Binding-site contacts:
Ligand atom C1 contacts residue ASP65 of chain 1.C at 4.5 Å.
Ligand atom C1 contacts residue ASN91 of chain 1.C at 1.4 Å.
Ligand atom O5 contacts residue ASN91 of chain 1.C at 2.4 Å (h-bond).
Ligand atom N2 contacts residue ASP65 of chain 1.C at 3.7 Å.
Ligand atom O5 contacts residue ASP65 of chain 1.C at 4.4 Å.
Ligand atom C8 contacts residue ASN91 of chain 1.C at 3.7 Å.
Ligand atom C3 contacts residue ASN91 of chain 1.C at 3.8 Å.
Ligand atom C8 contacts residue ASP65 of chain 1.C at 3.5 Å.
Ligand atom C7 contacts residue ASN91 of chain 1.C at 3.5 Å.
Ligand atom C7 contacts residue ASP65 of chain 1.C at 4.0 Å.
Ligand atom C5 contacts residue ASN91 of chain 1.C at 3.7 Å.
Ligand atom C4 contacts residue ASN91 of chain 1.C at 4.3 Å.
Ligand atom O7 contacts residue ASN91 of chain 1.C at 4.2 Å.
Ligand atom C2 contacts residue ASN91 of chain 1.C at 2.6 Å.
Ligand atom C5 contacts residue ASP65 of chain 1.C at 3.9 Å.
Ligand atom N2 contacts residue ASN91 of chain 1.C at 2.9 Å (h-bond).

Sequence of chain 1.C:
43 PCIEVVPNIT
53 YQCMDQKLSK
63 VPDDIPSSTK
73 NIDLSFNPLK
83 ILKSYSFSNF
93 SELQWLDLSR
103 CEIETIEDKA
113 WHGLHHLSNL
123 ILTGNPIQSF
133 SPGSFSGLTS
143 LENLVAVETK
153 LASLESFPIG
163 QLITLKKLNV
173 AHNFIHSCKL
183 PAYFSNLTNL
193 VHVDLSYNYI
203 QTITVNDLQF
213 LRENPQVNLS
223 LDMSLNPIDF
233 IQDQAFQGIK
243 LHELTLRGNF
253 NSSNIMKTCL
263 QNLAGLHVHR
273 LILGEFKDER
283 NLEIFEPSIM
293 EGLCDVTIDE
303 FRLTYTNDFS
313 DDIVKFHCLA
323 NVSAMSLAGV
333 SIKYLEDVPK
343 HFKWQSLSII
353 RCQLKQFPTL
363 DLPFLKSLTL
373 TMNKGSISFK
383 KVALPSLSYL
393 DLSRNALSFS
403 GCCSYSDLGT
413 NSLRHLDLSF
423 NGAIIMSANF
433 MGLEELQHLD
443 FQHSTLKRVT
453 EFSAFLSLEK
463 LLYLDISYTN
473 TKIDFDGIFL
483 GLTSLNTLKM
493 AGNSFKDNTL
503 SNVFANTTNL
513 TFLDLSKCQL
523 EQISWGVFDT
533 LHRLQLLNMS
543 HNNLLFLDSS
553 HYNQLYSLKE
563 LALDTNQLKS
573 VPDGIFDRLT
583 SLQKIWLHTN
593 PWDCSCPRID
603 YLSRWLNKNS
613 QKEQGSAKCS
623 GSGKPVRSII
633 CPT

The small molecule below binds the protein below.
Small molecule (SMILES): CC(=O)N[C@H]1[C@H](O[C@H]2[C@H](O)[C@@H](NC(C)=O)CO[C@@H]2CO)O[C@H](CO)[C@@H](O)[C@@H]1O